Sequence of chain 1.A:
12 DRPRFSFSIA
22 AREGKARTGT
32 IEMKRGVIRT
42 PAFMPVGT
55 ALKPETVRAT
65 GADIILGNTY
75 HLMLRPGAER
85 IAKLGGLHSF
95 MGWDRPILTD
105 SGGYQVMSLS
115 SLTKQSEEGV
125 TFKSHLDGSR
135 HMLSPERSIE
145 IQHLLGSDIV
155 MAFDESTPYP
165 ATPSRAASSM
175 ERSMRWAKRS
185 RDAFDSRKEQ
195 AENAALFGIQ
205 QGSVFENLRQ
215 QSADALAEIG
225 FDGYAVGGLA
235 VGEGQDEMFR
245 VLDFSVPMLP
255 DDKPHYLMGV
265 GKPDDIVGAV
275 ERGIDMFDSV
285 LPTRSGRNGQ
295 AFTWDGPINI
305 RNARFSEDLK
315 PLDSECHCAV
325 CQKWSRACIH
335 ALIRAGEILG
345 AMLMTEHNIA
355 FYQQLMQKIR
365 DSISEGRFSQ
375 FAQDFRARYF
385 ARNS

The protein below binds the small molecule below.
Small molecule (SMILES): O[C@@H]1CC(F)(F)C[C@H]1O

Binding-site contacts:
Ligand atom C contacts residue ASP98 of chain 1.A at 3.5 Å.
Ligand atom C contacts residue TRP97 of chain 1.A at 4.5 Å (hydrophobic).
Ligand atom O contacts residue GLY96 of chain 1.A at 2.8 Å (h-bond).
Ligand atom O1 contacts residue ASP98 of chain 1.A at 2.9 Å (salt-bridge).
Ligand atom C4 contacts residue ASP98 of chain 1.A at 4.0 Å.
Ligand atom C2 contacts residue GLU59 of chain 1.A at 4.1 Å.
Ligand atom C contacts residue GLY96 of chain 1.A at 3.6 Å.
Ligand atom C1 contacts residue GLU59 of chain 1.A at 4.2 Å.
Ligand atom O contacts residue TRP97 of chain 1.A at 3.4 Å.
Ligand atom F contacts residue GLU59 of chain 1.A at 3.1 Å.
Ligand atom F1 contacts residue ARG62 of chain 1.A at 3.9 Å.
Ligand atom F1 contacts residue GLU59 of chain 1.A at 3.8 Å.
Ligand atom C1 contacts residue GLY96 of chain 1.A at 3.5 Å.
Ligand atom O contacts residue ASP98 of chain 1.A at 3.0 Å (salt-bridge).
Ligand atom C1 contacts residue PRO58 of chain 1.A at 4.2 Å (hydrophobic).